Binding-site contacts:
Ligand atom CZ contacts residue PRO267 of chain 1.B at 3.7 Å (hydrophobic).
Ligand atom CZ contacts residue TRP289 of chain 1.B at 3.7 Å (hydrophobic).
Ligand atom CG contacts residue HEM1 of chain 1.J at 4.0 Å.
Ligand atom NH2 contacts residue TRP289 of chain 1.B at 2.8 Å (h-bond).
Ligand atom C contacts residue TYR290 of chain 1.B at 3.4 Å (hydrophobic).
Ligand atom CD contacts residue VAL269 of chain 1.B at 3.9 Å (hydrophobic).
Ligand atom O contacts residue GLN180 of chain 1.B at 2.8 Å (h-bond).
Ligand atom CB contacts residue GLU294 of chain 1.B at 3.2 Å.
Ligand atom O contacts residue TYR290 of chain 1.B at 2.7 Å (h-bond).
Ligand atom CA contacts residue GLU294 of chain 1.B at 3.5 Å.
Ligand atom CB contacts residue GLN180 of chain 1.B at 3.6 Å.
Ligand atom CG contacts residue VAL269 of chain 1.B at 4.0 Å (hydrophobic).
Ligand atom C contacts residue GLN180 of chain 1.B at 3.5 Å.
Ligand atom O contacts residue ASP299 of chain 1.B at 3.6 Å (salt-bridge).
Ligand atom OXT contacts residue TYR290 of chain 1.B at 3.4 Å.
Ligand atom CZ contacts residue GLU294 of chain 1.B at 3.6 Å.
Ligand atom O contacts residue TYR264 of chain 1.B at 3.4 Å (h-bond).
Ligand atom NE contacts residue NO1 of chain 1.M at 3.7 Å.
Ligand atom NE contacts residue PRO267 of chain 1.B at 3.9 Å.
Ligand atom N contacts residue HEM1 of chain 1.J at 3.0 Å (h-bond).
Ligand atom NH1 contacts residue PRO267 of chain 1.B at 3.6 Å.
Ligand atom NE contacts residue GLU294 of chain 1.B at 2.9 Å (salt-bridge).
Ligand atom NH2 contacts residue HEM1 of chain 1.J at 3.5 Å.
Ligand atom C contacts residue ASP299 of chain 1.B at 3.4 Å.
Ligand atom CB contacts residue TYR290 of chain 1.B at 4.0 Å (hydrophobic).
Ligand atom NH2 contacts residue GLU294 of chain 1.B at 2.8 Å (salt-bridge).
Ligand atom NH2 contacts residue TYR290 of chain 1.B at 3.9 Å.
Ligand atom CA contacts residue GLN180 of chain 1.B at 3.4 Å.
Ligand atom OXT contacts residue GLU294 of chain 1.B at 3.6 Å.
Ligand atom N contacts residue GLU294 of chain 1.B at 2.9 Å (salt-bridge).
Ligand atom CD contacts residue GLU294 of chain 1.B at 3.7 Å.
Ligand atom CD contacts residue PRO267 of chain 1.B at 3.9 Å (hydrophobic).
Ligand atom OXT contacts residue ASP299 of chain 1.B at 2.6 Å (salt-bridge).
Ligand atom CG contacts residue GLU294 of chain 1.B at 3.4 Å.
Ligand atom CZ contacts residue NO1 of chain 1.M at 3.4 Å.
Ligand atom NH1 contacts residue HEM1 of chain 1.J at 3.8 Å.
Ligand atom NH1 contacts residue NO1 of chain 1.M at 2.8 Å (h-bond).
Ligand atom CD contacts residue NO1 of chain 1.M at 3.4 Å.
Ligand atom NH1 contacts residue TRP289 of chain 1.B at 3.9 Å.
Ligand atom CA contacts residue HEM1 of chain 1.J at 4.0 Å.

This small molecule binds to this protein.
Small molecule (SMILES): NC(=[NH2+])NCCC[C@H](N)C(=O)O

Sequence of chain 1.B:
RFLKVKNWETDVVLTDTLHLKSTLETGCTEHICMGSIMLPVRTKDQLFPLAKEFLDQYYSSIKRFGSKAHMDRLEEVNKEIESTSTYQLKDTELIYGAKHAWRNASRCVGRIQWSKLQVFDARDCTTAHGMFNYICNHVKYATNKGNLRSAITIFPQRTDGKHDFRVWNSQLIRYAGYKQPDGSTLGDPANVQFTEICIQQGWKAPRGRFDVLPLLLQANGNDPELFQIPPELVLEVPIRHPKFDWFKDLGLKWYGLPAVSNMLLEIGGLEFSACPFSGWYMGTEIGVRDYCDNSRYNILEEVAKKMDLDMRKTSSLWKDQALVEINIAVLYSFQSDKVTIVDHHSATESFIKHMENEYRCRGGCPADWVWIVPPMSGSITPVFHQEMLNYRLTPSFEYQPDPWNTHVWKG